A small-molecule ligand and the protein it binds are described below.
Small molecule (SMILES): CC(=O)N[C@@H]1[C@@H](O)[C@H](O)[C@@H](CO)O[C@H]1O

Binding-site contacts:
Ligand atom O7 contacts residue ASN61 of chain 1.C at 2.9 Å (h-bond).
Ligand atom C5 contacts residue ASN61 of chain 1.C at 3.6 Å.
Ligand atom C8 contacts residue ASN61 of chain 1.C at 4.4 Å.
Ligand atom C8 contacts residue PHE59 of chain 1.C at 4.0 Å (hydrophobic).
Ligand atom C7 contacts residue ASN61 of chain 1.C at 3.1 Å.
Ligand atom O5 contacts residue ASN61 of chain 1.C at 2.4 Å (h-bond).
Ligand atom C2 contacts residue ASN61 of chain 1.C at 2.4 Å.
Ligand atom N2 contacts residue ASN61 of chain 1.C at 2.9 Å (h-bond).
Ligand atom C1 contacts residue ASN61 of chain 1.C at 1.4 Å.
Ligand atom C3 contacts residue ASN61 of chain 1.C at 3.8 Å.
Ligand atom C4 contacts residue ASN61 of chain 1.C at 4.2 Å.

Sequence of chain 1.C:
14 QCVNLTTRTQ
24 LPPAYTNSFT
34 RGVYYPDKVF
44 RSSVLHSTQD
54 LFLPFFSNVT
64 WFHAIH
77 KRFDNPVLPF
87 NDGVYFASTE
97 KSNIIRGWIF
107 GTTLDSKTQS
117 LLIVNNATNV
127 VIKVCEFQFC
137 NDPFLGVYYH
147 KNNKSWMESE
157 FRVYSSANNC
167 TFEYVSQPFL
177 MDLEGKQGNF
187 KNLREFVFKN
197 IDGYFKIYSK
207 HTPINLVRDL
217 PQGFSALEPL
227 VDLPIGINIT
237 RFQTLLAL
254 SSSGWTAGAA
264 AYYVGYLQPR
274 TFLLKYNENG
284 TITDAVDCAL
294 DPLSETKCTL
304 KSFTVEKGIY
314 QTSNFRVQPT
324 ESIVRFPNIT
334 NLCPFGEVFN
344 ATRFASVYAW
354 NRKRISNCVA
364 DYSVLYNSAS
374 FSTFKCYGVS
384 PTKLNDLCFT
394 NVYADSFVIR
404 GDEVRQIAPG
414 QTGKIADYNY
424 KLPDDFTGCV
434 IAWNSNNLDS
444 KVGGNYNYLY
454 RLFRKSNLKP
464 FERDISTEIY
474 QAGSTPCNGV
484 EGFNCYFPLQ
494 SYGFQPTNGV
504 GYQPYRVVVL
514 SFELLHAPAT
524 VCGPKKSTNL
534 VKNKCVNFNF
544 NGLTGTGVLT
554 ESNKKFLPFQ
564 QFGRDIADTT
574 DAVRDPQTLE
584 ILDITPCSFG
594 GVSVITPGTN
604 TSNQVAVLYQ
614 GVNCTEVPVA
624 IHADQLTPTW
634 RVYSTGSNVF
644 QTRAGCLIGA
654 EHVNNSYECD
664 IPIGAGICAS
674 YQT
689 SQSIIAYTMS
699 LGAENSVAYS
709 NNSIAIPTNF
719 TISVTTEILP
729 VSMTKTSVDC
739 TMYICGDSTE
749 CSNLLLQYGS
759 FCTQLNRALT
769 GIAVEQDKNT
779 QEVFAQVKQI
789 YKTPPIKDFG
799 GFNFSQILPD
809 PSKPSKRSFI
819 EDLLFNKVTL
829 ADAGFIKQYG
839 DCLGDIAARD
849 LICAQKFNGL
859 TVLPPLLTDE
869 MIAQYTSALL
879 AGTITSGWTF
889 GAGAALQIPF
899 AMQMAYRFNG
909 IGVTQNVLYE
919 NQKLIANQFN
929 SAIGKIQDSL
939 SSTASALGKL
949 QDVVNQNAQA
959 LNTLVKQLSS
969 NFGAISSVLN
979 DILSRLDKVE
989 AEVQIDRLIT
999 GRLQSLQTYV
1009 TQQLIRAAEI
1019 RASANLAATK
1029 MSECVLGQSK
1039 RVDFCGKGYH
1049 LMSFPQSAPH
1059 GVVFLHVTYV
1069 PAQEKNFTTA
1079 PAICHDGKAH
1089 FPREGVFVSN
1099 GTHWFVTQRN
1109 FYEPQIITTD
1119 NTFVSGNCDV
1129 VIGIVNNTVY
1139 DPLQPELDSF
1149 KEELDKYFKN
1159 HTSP